Sequence of chain 3.A:
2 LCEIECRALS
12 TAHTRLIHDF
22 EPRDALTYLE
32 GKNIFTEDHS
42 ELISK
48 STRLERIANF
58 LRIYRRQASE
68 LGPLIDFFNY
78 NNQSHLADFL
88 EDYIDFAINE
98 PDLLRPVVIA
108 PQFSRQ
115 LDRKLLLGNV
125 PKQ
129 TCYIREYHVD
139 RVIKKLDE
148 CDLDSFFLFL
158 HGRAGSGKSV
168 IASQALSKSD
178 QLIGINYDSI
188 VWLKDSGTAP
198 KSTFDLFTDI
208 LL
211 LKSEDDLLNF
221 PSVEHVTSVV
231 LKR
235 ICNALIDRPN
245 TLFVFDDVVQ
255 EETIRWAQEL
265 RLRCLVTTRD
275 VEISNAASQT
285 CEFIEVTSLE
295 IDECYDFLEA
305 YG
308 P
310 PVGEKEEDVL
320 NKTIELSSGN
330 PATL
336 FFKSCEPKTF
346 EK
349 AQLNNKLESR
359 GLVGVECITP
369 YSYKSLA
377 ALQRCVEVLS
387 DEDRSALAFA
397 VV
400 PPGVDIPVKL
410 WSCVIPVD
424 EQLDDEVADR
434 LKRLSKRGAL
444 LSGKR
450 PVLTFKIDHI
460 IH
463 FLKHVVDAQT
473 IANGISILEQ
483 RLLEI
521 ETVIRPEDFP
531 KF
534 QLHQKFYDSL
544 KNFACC

Binding-site contacts:
Ligand atom C contacts residue GLN379 of chain 3.A at 3.9 Å.
Ligand atom O contacts residue PHE463 of chain 3.A at 4.2 Å.
Ligand atom CZ contacts residue ARG390 of chain 3.A at 4.1 Å.
Ligand atom N contacts residue GLN379 of chain 3.A at 2.9 Å (h-bond).
Ligand atom N contacts residue GLN379 of chain 3.A at 4.1 Å.
Ligand atom CG contacts residue VAL467 of chain 3.A at 3.6 Å (hydrophobic).
Ligand atom N contacts residue ASP469 of chain 3.A at 4.2 Å.
Ligand atom O contacts residue GLN379 of chain 3.A at 3.1 Å (h-bond).
Ligand atom CA contacts residue GLN379 of chain 3.A at 3.2 Å.
Ligand atom CE2 contacts residue VAL382 of chain 3.A at 4.1 Å (hydrophobic).
Ligand atom CG contacts residue ASP469 of chain 3.A at 3.5 Å.
Ligand atom CA contacts residue ASP469 of chain 3.A at 4.1 Å.
Ligand atom N contacts residue VAL467 of chain 3.A at 2.7 Å (h-bond).
Ligand atom C contacts residue GLN379 of chain 3.A at 2.9 Å.
Ligand atom O contacts residue VAL382 of chain 3.A at 4.2 Å.
Ligand atom CA contacts residue GLN379 of chain 3.A at 3.6 Å.
Ligand atom CE2 contacts residue ALA394 of chain 3.A at 3.6 Å (hydrophobic).
Ligand atom CA contacts residue VAL467 of chain 3.A at 3.4 Å (hydrophobic).
Ligand atom O contacts residue ASP469 of chain 3.A at 3.5 Å (salt-bridge).
Ligand atom C contacts residue ASP469 of chain 3.A at 4.1 Å.
Ligand atom CB contacts residue ASP469 of chain 3.A at 3.2 Å.
Ligand atom CZ contacts residue VAL382 of chain 3.A at 3.8 Å (hydrophobic).
Ligand atom CE1 contacts residue VAL468 of chain 3.A at 3.6 Å (hydrophobic).
Ligand atom OD1 contacts residue VAL467 of chain 3.A at 4.1 Å.
Ligand atom CD1 contacts residue VAL467 of chain 3.A at 3.9 Å (hydrophobic).
Ligand atom O contacts residue GLN379 of chain 3.A at 3.0 Å (h-bond).
Ligand atom CA contacts residue VAL467 of chain 3.A at 3.7 Å (hydrophobic).
Ligand atom C contacts residue GLN379 of chain 3.A at 3.0 Å.
Ligand atom C contacts residue VAL467 of chain 3.A at 3.7 Å (hydrophobic).
Ligand atom CB contacts residue GLU383 of chain 3.A at 3.5 Å.
Ligand atom CE1 contacts residue VAL382 of chain 3.A at 4.0 Å (hydrophobic).
Ligand atom CB contacts residue VAL467 of chain 3.A at 3.1 Å (hydrophobic).
Ligand atom CG contacts residue GLU383 of chain 3.A at 3.8 Å.
Ligand atom CE2 contacts residue ARG390 of chain 3.A at 3.6 Å.
Ligand atom O contacts residue GLN379 of chain 3.A at 2.8 Å (h-bond).
Ligand atom CZ contacts residue ALA394 of chain 3.A at 3.7 Å (hydrophobic).
Ligand atom CD1 contacts residue VAL468 of chain 3.A at 4.0 Å (hydrophobic).
Ligand atom CE1 contacts residue VAL467 of chain 3.A at 4.0 Å (hydrophobic).
Ligand atom CA contacts residue VAL467 of chain 3.A at 3.8 Å (hydrophobic).
Ligand atom CB contacts residue GLN379 of chain 3.A at 3.4 Å.

A protein and the small-molecule ligand that binds it are described below.
Small molecule (SMILES): C[Se]CC[C@H](NC(=O)[C@H](Cc1ccccc1)NC(=O)[C@H](CC(N)=O)NC(=O)[C@H](Cc1ccccc1)NC(=O)[C@H](CC(C)C)NC(=O)[C@@H]1CCCN1)C(=O)NCC=O